Binding-site contacts:
Ligand atom S20 contacts residue SER229 of chain 1.A at 2.9 Å (h-bond).
Ligand atom N26 contacts residue SER229 of chain 1.A at 3.5 Å.
Ligand atom C5 contacts residue PRO117 of chain 1.A at 3.3 Å (hydrophobic).
Ligand atom N6 contacts residue PRO117 of chain 1.A at 2.9 Å (h-bond).
Ligand atom N26 contacts residue ASN254 of chain 1.C at 2.8 Å (h-bond).
Ligand atom O9 contacts residue GLY231 of chain 1.C at 2.9 Å (h-bond).
Ligand atom N26 contacts residue ASP260 of chain 1.C at 3.6 Å (salt-bridge).
Ligand atom C12 contacts residue ILE104 of chain 1.C at 3.9 Å (hydrophobic).
Ligand atom O8 contacts residue PRO117 of chain 1.A at 3.5 Å.
Ligand atom C1 contacts residue PRO117 of chain 1.A at 3.7 Å (hydrophobic).
Ligand atom C12 contacts residue ASN254 of chain 1.A at 3.8 Å.
Ligand atom C12 contacts residue LEU251 of chain 1.A at 3.7 Å (hydrophobic).
Ligand atom C18 contacts residue PRO117 of chain 1.C at 3.5 Å (hydrophobic).
Ligand atom C24 contacts residue SER229 of chain 1.A at 3.5 Å.
Ligand atom C14 contacts residue SER120 of chain 1.A at 3.9 Å.
Ligand atom C11 contacts residue LEU251 of chain 1.A at 3.6 Å (hydrophobic).
Ligand atom C16 contacts residue LYS230 of chain 1.A at 3.2 Å.
Ligand atom C23 contacts residue PRO117 of chain 1.C at 3.2 Å (hydrophobic).
Ligand atom O13 contacts residue PRO117 of chain 1.A at 3.9 Å.
Ligand atom O8 contacts residue PRO117 of chain 1.C at 3.8 Å.
Ligand atom C19 contacts residue PRO117 of chain 1.C at 3.9 Å (hydrophobic).
Ligand atom C16 contacts residue PRO117 of chain 1.A at 3.8 Å (hydrophobic).
Ligand atom C18 contacts residue SER120 of chain 1.C at 3.9 Å.
Ligand atom C22 contacts residue PRO117 of chain 1.C at 3.0 Å (hydrophobic).
Ligand atom C25 contacts residue ASN254 of chain 1.C at 3.1 Å.
Ligand atom C11 contacts residue ASN254 of chain 1.A at 3.7 Å.
Ligand atom O8 contacts residue LYS116 of chain 1.A at 3.4 Å.
Ligand atom C2 contacts residue SER229 of chain 1.C at 3.9 Å.
Ligand atom O9 contacts residue LYS230 of chain 1.C at 3.1 Å.
Ligand atom C15 contacts residue LYS230 of chain 1.A at 3.7 Å.
Ligand atom C11 contacts residue PRO117 of chain 1.A at 3.5 Å (hydrophobic).
Ligand atom C15 contacts residue PRO117 of chain 1.A at 3.4 Å (hydrophobic).
Ligand atom C1 contacts residue SER229 of chain 1.C at 3.8 Å.
Ligand atom C5 contacts residue ASN254 of chain 1.A at 3.8 Å.
Ligand atom C10 contacts residue ASN254 of chain 1.A at 3.3 Å.
Ligand atom C15 contacts residue SER120 of chain 1.A at 3.5 Å.
Ligand atom C25 contacts residue SER229 of chain 1.A at 3.4 Å.
Ligand atom C14 contacts residue PRO117 of chain 1.A at 3.6 Å (hydrophobic).
Ligand atom C3 contacts residue SER229 of chain 1.C at 3.1 Å.
Ligand atom O4 contacts residue PHE118 of chain 1.A at 3.7 Å.

Sequence of chain 1.A:
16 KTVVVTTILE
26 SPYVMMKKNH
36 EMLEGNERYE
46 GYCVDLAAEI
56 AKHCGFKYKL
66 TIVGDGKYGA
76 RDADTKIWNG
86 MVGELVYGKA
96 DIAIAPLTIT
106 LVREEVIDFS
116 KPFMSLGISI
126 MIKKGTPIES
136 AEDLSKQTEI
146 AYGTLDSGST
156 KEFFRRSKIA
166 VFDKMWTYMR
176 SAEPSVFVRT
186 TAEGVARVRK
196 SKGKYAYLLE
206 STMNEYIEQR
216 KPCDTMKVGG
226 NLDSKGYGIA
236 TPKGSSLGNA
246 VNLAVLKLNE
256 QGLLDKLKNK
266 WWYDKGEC

Sequence of chain 1.C:
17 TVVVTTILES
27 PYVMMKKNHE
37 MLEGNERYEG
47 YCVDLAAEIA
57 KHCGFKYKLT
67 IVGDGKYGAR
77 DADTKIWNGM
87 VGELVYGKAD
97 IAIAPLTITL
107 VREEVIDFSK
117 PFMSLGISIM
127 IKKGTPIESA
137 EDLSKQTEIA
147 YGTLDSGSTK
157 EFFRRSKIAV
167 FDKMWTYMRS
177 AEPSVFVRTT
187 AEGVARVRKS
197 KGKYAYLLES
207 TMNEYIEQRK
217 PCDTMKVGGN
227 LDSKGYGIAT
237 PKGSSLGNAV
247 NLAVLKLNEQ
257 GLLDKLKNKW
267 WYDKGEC

This protein binds this small molecule.
Small molecule (SMILES): CC(C)S(=O)(=O)N[C@H]1COC[C@H]1Oc1ccc(-c2ccc(C#N)s2)cc1